Binding-site contacts:
Ligand atom C7 contacts residue HIS356 of chain 1.A at 4.3 Å.
Ligand atom C4 contacts residue ASN239 of chain 1.A at 4.1 Å.
Ligand atom C2 contacts residue THR241 of chain 1.A at 4.5 Å.
Ligand atom C8 contacts residue SER279 of chain 1.A at 4.2 Å.
Ligand atom C8 contacts residue HIS356 of chain 1.A at 4.1 Å.
Ligand atom C5 contacts residue THR241 of chain 1.A at 4.2 Å.
Ligand atom C1 contacts residue THR241 of chain 1.A at 3.8 Å.
Ligand atom O5 contacts residue THR241 of chain 1.A at 4.2 Å.
Ligand atom C5 contacts residue ASN239 of chain 1.A at 3.6 Å.
Ligand atom C3 contacts residue THR241 of chain 1.A at 4.2 Å.
Ligand atom C1 contacts residue ASN239 of chain 1.A at 1.4 Å.
Ligand atom O7 contacts residue HIS356 of chain 1.A at 3.9 Å.
Ligand atom C7 contacts residue ASN239 of chain 1.A at 3.7 Å.
Ligand atom O7 contacts residue ASN239 of chain 1.A at 4.4 Å.
Ligand atom O5 contacts residue ASN239 of chain 1.A at 2.4 Å (h-bond).
Ligand atom N2 contacts residue ASN239 of chain 1.A at 2.7 Å (h-bond).
Ligand atom C8 contacts residue ILE282 of chain 1.A at 3.9 Å (hydrophobic).
Ligand atom C3 contacts residue ASN239 of chain 1.A at 3.6 Å.
Ligand atom C2 contacts residue ASN239 of chain 1.A at 2.4 Å.

Sequence of chain 1.A:
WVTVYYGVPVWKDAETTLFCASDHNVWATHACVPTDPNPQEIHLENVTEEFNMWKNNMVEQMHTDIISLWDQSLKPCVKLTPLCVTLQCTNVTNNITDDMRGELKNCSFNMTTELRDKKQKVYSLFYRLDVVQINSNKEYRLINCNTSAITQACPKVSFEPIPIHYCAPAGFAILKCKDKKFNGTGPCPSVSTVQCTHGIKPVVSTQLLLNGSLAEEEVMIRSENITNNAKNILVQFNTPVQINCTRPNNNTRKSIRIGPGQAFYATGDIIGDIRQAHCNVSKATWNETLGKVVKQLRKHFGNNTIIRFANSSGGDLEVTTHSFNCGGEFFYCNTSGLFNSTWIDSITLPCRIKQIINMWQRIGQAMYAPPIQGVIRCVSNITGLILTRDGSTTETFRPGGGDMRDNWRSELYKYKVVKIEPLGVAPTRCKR

The small molecule below binds the protein below.
Small molecule (SMILES): CC(=O)N[C@@H]1[C@@H](O)[C@H](O)[C@@H](CO)O[C@H]1O